Sequence of chain 1.A:
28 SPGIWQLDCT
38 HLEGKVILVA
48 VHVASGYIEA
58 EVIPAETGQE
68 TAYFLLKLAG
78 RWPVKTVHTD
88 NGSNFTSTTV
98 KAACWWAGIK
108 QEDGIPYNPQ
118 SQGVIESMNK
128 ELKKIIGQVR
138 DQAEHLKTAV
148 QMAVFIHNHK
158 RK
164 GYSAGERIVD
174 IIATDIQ

Sequence of chain 1.B:
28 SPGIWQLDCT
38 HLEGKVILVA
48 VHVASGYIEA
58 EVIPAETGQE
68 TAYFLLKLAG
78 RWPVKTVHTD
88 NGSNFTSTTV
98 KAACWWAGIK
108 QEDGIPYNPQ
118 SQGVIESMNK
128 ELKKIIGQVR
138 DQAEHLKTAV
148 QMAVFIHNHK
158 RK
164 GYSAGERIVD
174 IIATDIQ

This small molecule binds to this protein.
Small molecule (SMILES): CC[C@H](C)[C@@H]1NC(=O)[C@H](CCCCN)NC(=O)[C@H]([C@@H](C)O)NC(=O)[C@H](C)NC(=O)[C@H](CC(=O)O)NC(=O)[C@H](CC(C)C)NC(=O)[C@H](CC(N)=O)NC(=O)[C@H](CC(=O)O)NC1=O

Binding-site contacts:
Ligand atom CB contacts residue GLN139 of chain 1.B at 3.7 Å.
Ligand atom CG2 contacts residue MET149 of chain 1.B at 3.4 Å (hydrophobic).
Ligand atom CG2 contacts residue THR145 of chain 1.B at 3.7 Å.
Ligand atom CG contacts residue GLU141 of chain 1.B at 3.7 Å.
Ligand atom OD1 contacts residue GLU141 of chain 1.B at 3.2 Å (salt-bridge).
Ligand atom CG contacts residue THR145 of chain 1.B at 3.7 Å.
Ligand atom CG contacts residue GLU141 of chain 1.B at 3.3 Å.
Ligand atom O contacts residue GLN66 of chain 1.A at 2.8 Å (h-bond).
Ligand atom CA contacts residue GLN139 of chain 1.B at 3.6 Å.
Ligand atom C contacts residue GLN66 of chain 1.A at 4.0 Å.
Ligand atom CE contacts residue ASP138 of chain 1.B at 3.7 Å.
Ligand atom O contacts residue THR96 of chain 1.A at 3.9 Å.
Ligand atom CD1 contacts residue TRP102 of chain 1.A at 3.9 Å (hydrophobic).
Ligand atom CB contacts residue MET149 of chain 1.B at 4.0 Å (hydrophobic).
Ligand atom CD contacts residue GLU141 of chain 1.B at 3.9 Å.
Ligand atom CB contacts residue GLU141 of chain 1.B at 3.1 Å.
Ligand atom CG contacts residue GLU141 of chain 1.B at 3.4 Å.
Ligand atom OD1 contacts residue HIS142 of chain 1.B at 3.0 Å (h-bond).
Ligand atom CD contacts residue ALA140 of chain 1.B at 3.8 Å (hydrophobic).
Ligand atom OD2 contacts residue ALA140 of chain 1.B at 3.5 Å.
Ligand atom NZ contacts residue ASP138 of chain 1.B at 2.8 Å (salt-bridge).
Ligand atom C contacts residue GLN139 of chain 1.B at 3.7 Å.
Ligand atom CB contacts residue ALA140 of chain 1.B at 4.1 Å (hydrophobic).
Ligand atom CG2 contacts residue GLN139 of chain 1.B at 3.8 Å.
Ligand atom CD1 contacts residue TRP103 of chain 1.A at 3.8 Å (hydrophobic).
Ligand atom CB contacts residue THR145 of chain 1.B at 3.6 Å.
Ligand atom ND2 contacts residue GLU141 of chain 1.B at 2.8 Å (salt-bridge).
Ligand atom CB contacts residue GLU141 of chain 1.B at 3.6 Å.
Ligand atom OD1 contacts residue ALA140 of chain 1.B at 4.0 Å.
Ligand atom N contacts residue GLN139 of chain 1.B at 2.9 Å (h-bond).
Ligand atom CD1 contacts residue THR95 of chain 1.A at 3.4 Å.
Ligand atom CB contacts residue GLN139 of chain 1.B at 3.8 Å.
Ligand atom CA contacts residue GLN139 of chain 1.B at 3.9 Å.
Ligand atom CD contacts residue ASP138 of chain 1.B at 3.4 Å.
Ligand atom CG contacts residue HIS142 of chain 1.B at 4.0 Å.
Ligand atom CD1 contacts residue THR96 of chain 1.A at 3.7 Å.
Ligand atom OD1 contacts residue THR145 of chain 1.B at 3.2 Å (h-bond).
Ligand atom CD1 contacts residue ALA99 of chain 1.A at 3.8 Å (hydrophobic).
Ligand atom OD2 contacts residue GLU141 of chain 1.B at 2.7 Å (salt-bridge).
Ligand atom CD contacts residue GLN139 of chain 1.B at 3.9 Å.